A protein and the small-molecule ligand that binds it are described below.
Small molecule (SMILES): CC(=O)N[C@@H]1[C@@H](O)[C@H](O)[C@@H](CO)O[C@H]1O

Binding-site contacts:
Ligand atom C4 contacts residue ASN77 of chain 2.D at 4.2 Å.
Ligand atom C2 contacts residue ASN77 of chain 2.D at 2.4 Å.
Ligand atom C7 contacts residue VAL20 of chain 2.D at 4.3 Å (hydrophobic).
Ligand atom O6 contacts residue SER79 of chain 2.D at 4.0 Å.
Ligand atom C5 contacts residue ASN77 of chain 2.D at 3.6 Å.
Ligand atom C5 contacts residue SER79 of chain 2.D at 4.0 Å.
Ligand atom C5 contacts residue ARG18 of chain 2.D at 4.3 Å.
Ligand atom C3 contacts residue ARG18 of chain 2.D at 3.6 Å.
Ligand atom O4 contacts residue ARG18 of chain 2.D at 3.4 Å (salt-bridge).
Ligand atom C7 contacts residue ASN77 of chain 2.D at 2.8 Å.
Ligand atom C8 contacts residue VAL20 of chain 2.D at 3.7 Å (hydrophobic).
Ligand atom C3 contacts residue ASN77 of chain 2.D at 3.8 Å.
Ligand atom C4 contacts residue ARG18 of chain 2.D at 4.0 Å.
Ligand atom O7 contacts residue ASN77 of chain 2.D at 2.3 Å (h-bond).
Ligand atom O5 contacts residue SER65 of chain 2.D at 4.1 Å.
Ligand atom C6 contacts residue SER79 of chain 2.D at 4.5 Å.
Ligand atom O3 contacts residue ARG18 of chain 2.D at 4.2 Å.
Ligand atom O5 contacts residue SER79 of chain 2.D at 4.4 Å.
Ligand atom O5 contacts residue ASN77 of chain 2.D at 2.4 Å (h-bond).
Ligand atom C8 contacts residue ASN77 of chain 2.D at 4.1 Å.
Ligand atom C1 contacts residue ASN77 of chain 2.D at 1.4 Å.
Ligand atom N2 contacts residue ASN77 of chain 2.D at 2.9 Å (h-bond).

Sequence of chain 2.D:
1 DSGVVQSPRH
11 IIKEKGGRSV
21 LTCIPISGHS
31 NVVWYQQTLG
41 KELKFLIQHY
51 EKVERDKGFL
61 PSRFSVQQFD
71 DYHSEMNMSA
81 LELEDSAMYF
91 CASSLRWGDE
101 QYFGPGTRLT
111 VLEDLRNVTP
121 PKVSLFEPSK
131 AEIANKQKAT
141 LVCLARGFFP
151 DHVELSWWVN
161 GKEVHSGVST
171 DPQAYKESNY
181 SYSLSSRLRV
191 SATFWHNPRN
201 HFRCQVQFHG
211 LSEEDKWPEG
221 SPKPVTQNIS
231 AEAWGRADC